Binding-site contacts:
Ligand atom OXT contacts residue ASN149 of chain 1.B at 2.7 Å (h-bond).
Ligand atom OAD contacts residue THR316 of chain 1.B at 3.7 Å.
Ligand atom OAD contacts residue VAL208 of chain 1.B at 3.8 Å.
Ligand atom NAH contacts residue VAL208 of chain 1.B at 4.2 Å.
Ligand atom O contacts residue ASN149 of chain 1.B at 4.4 Å.
Ligand atom SAI contacts residue GLN117 of chain 1.B at 3.9 Å.
Ligand atom N contacts residue ALA315 of chain 1.B at 3.3 Å (h-bond).
Ligand atom CB contacts residue GLN117 of chain 1.B at 4.1 Å.
Ligand atom OAD contacts residue GLY317 of chain 1.B at 2.9 Å (h-bond).
Ligand atom CA contacts residue ASN149 of chain 1.B at 4.3 Å.
Ligand atom NAH contacts residue TYR218 of chain 1.B at 4.2 Å.
Ligand atom C contacts residue ASN149 of chain 1.B at 3.6 Å.
Ligand atom OAB contacts residue VAL208 of chain 1.B at 3.8 Å.
Ligand atom CAJ contacts residue GLY317 of chain 1.B at 3.9 Å.
Ligand atom OAD contacts residue SER209 of chain 1.B at 4.3 Å.
Ligand atom O contacts residue SER61 of chain 1.B at 3.7 Å.
Ligand atom CA contacts residue TYR218 of chain 1.B at 3.6 Å (hydrophobic).
Ligand atom CAJ contacts residue VAL208 of chain 1.B at 3.9 Å (hydrophobic).
Ligand atom SAI contacts residue TYR218 of chain 1.B at 4.1 Å.
Ligand atom O contacts residue ALA315 of chain 1.B at 2.9 Å (h-bond).
Ligand atom OXT contacts residue TYR218 of chain 1.B at 4.3 Å.
Ligand atom OXT contacts residue GLN117 of chain 1.B at 2.5 Å (h-bond).
Ligand atom C contacts residue GLN117 of chain 1.B at 3.5 Å.
Ligand atom N contacts residue THR316 of chain 1.B at 3.6 Å.
Ligand atom OAB contacts residue SER209 of chain 1.B at 3.0 Å (h-bond).
Ligand atom O contacts residue TYR218 of chain 1.B at 4.3 Å.
Ligand atom CAJ contacts residue SER209 of chain 1.B at 4.0 Å.
Ligand atom CB contacts residue TYR218 of chain 1.B at 4.3 Å (hydrophobic).
Ligand atom O contacts residue PO41 of chain 1.G at 3.8 Å.
Ligand atom C contacts residue ALA315 of chain 1.B at 3.9 Å (hydrophobic).
Ligand atom CA contacts residue GLN117 of chain 1.B at 4.1 Å.
Ligand atom C contacts residue TYR218 of chain 1.B at 4.1 Å (hydrophobic).
Ligand atom CAL contacts residue GLY317 of chain 1.B at 4.4 Å.
Ligand atom N contacts residue TYR218 of chain 1.B at 3.5 Å.
Ligand atom CA contacts residue ALA315 of chain 1.B at 4.2 Å (hydrophobic).

A protein and the small-molecule ligand that binds it are described below.
Small molecule (SMILES): NC(C(=O)O)C1NC(C(=O)O)=CCS1

Sequence of chain 1.B:
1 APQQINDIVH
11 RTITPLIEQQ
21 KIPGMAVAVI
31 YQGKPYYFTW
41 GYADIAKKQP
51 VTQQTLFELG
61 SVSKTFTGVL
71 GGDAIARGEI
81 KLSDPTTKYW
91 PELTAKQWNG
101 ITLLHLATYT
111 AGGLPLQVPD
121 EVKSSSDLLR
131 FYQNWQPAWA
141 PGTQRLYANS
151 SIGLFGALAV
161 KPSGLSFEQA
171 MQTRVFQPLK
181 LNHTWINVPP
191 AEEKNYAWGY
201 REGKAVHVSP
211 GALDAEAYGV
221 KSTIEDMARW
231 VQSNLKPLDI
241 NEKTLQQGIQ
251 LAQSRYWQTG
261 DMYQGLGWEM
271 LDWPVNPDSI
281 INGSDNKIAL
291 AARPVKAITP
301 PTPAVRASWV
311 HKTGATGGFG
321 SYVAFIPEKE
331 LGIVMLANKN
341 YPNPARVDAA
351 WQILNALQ